A protein and the small-molecule ligand that binds it are described below.
Small molecule (SMILES): CC(=O)N[C@@H]1[C@@H](O)[C@H](O)[C@@H](CO)O[C@H]1O

Sequence of chain 1.B:
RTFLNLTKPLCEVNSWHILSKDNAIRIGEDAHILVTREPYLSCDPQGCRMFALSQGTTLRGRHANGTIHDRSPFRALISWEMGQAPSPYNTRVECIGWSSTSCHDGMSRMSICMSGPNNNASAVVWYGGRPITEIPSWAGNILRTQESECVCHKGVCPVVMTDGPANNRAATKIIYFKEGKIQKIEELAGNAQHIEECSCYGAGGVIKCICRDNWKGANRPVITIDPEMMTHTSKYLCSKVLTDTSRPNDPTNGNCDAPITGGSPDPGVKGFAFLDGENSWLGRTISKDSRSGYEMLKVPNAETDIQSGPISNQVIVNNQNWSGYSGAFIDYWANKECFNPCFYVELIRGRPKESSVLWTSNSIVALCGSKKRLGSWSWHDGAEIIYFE

Binding-site contacts:
Ligand atom C6 contacts residue LYS154 of chain 1.B at 4.2 Å.
Ligand atom N2 contacts residue ASN5 of chain 1.B at 4.4 Å.
Ligand atom C2 contacts residue ASN5 of chain 1.B at 3.5 Å.
Ligand atom C6 contacts residue ASN5 of chain 1.B at 3.8 Å.
Ligand atom C7 contacts residue ASN5 of chain 1.B at 4.4 Å.
Ligand atom C1 contacts residue THR2 of chain 1.B at 3.7 Å.
Ligand atom O7 contacts residue THR2 of chain 1.B at 3.3 Å.
Ligand atom C2 contacts residue THR2 of chain 1.B at 4.5 Å.
Ligand atom O6 contacts residue ASN5 of chain 1.B at 4.4 Å.
Ligand atom C4 contacts residue ASN5 of chain 1.B at 4.3 Å.
Ligand atom O7 contacts residue ARG1 of chain 1.B at 4.4 Å.
Ligand atom O7 contacts residue PHE3 of chain 1.B at 4.0 Å.
Ligand atom O6 contacts residue LYS154 of chain 1.B at 3.9 Å.
Ligand atom O5 contacts residue ASN5 of chain 1.B at 2.6 Å (h-bond).
Ligand atom C1 contacts residue PHE3 of chain 1.B at 4.2 Å (hydrophobic).
Ligand atom O7 contacts residue ASN5 of chain 1.B at 4.4 Å.
Ligand atom C5 contacts residue ASN5 of chain 1.B at 3.6 Å.
Ligand atom C7 contacts residue THR2 of chain 1.B at 4.2 Å.
Ligand atom C1 contacts residue ASN5 of chain 1.B at 3.1 Å.
Ligand atom N2 contacts residue THR2 of chain 1.B at 4.1 Å.